Sequence of chain 1.F:
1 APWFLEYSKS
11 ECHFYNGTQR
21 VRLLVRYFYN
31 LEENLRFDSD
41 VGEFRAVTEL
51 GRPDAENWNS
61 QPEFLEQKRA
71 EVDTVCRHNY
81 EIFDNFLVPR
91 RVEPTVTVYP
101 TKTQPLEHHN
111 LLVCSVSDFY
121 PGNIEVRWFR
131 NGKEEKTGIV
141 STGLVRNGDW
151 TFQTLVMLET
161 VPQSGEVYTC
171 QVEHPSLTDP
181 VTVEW

A protein and the small-molecule ligand that binds it are described below.
Small molecule (SMILES): CC[C@H](C)[C@H](NC(=O)[C@H](CC(C)C)NC(=O)[C@H](CC(=O)O)NC(=O)[C@H](C)N)C(=O)N[C@@H](C)C(=O)N[C@@H](Cc1ccc(O)cc1)C(=O)N1CCC[C@H]1C(=O)N[C@@H](CCCCN)C(=O)N[C@@H](C)C(=O)N[C@@H](C)C(=O)N[C@H](C(=O)N[C@@H](CCCCN)C(=O)N[C@@H](Cc1ccccc1)C(=O)O)[C@@H](C)O

Binding-site contacts:
Ligand atom O contacts residue LYS68 of chain 1.F at 3.1 Å (salt-bridge).
Ligand atom N contacts residue ASN67 of chain 1.D at 2.8 Å (h-bond).
Ligand atom O contacts residue ASN67 of chain 1.D at 2.8 Å (h-bond).
Ligand atom O contacts residue TRP58 of chain 1.F at 3.0 Å (h-bond).
Ligand atom N contacts residue GLU71 of chain 1.F at 3.3 Å (salt-bridge).
Ligand atom CG contacts residue ASP54 of chain 1.F at 3.3 Å.
Ligand atom O contacts residue ASN60 of chain 1.D at 3.0 Å (h-bond).
Ligand atom CB contacts residue ASP54 of chain 1.F at 3.3 Å.
Ligand atom CE contacts residue GLU6 of chain 1.F at 3.4 Å.
Ligand atom N contacts residue ASN60 of chain 1.D at 3.3 Å (h-bond).
Ligand atom CD contacts residue ASP54 of chain 1.F at 3.3 Å.
Ligand atom CA contacts residue ASN79 of chain 1.F at 3.4 Å.
Ligand atom O contacts residue SER51 of chain 1.D at 2.9 Å (h-bond).
Ligand atom O contacts residue ALA50 of chain 1.D at 3.5 Å.
Ligand atom N contacts residue ASN79 of chain 1.F at 2.9 Å (h-bond).
Ligand atom CA contacts residue SER51 of chain 1.D at 3.3 Å.
Ligand atom OXT contacts residue VAL70 of chain 1.D at 3.5 Å.
Ligand atom CB contacts residue THR74 of chain 1.F at 3.4 Å.
Ligand atom CE contacts residue ASP54 of chain 1.F at 3.4 Å.
Ligand atom N contacts residue SER51 of chain 1.D at 2.9 Å (h-bond).
Ligand atom O contacts residue HIS78 of chain 1.F at 2.7 Å (h-bond).
Ligand atom CB contacts residue TRP58 of chain 1.F at 3.3 Å (hydrophobic).
Ligand atom O contacts residue SER51 of chain 1.D at 3.1 Å (h-bond).
Ligand atom OH contacts residue GLY56 of chain 1.D at 3.3 Å.
Ligand atom CA contacts residue GLU71 of chain 1.F at 3.2 Å.
Ligand atom O contacts residue VAL63 of chain 1.D at 3.5 Å.
Ligand atom CE1 contacts residue ASN60 of chain 1.D at 3.3 Å.
Ligand atom NZ contacts residue MET71 of chain 1.D at 3.4 Å (h-bond).
Ligand atom O contacts residue ASN79 of chain 1.F at 2.9 Å (h-bond).
Ligand atom CE1 contacts residue ASN57 of chain 1.F at 3.1 Å.
Ligand atom O contacts residue ILE82 of chain 1.F at 3.4 Å.
Ligand atom CA contacts residue ASN67 of chain 1.D at 3.5 Å.
Ligand atom CG2 contacts residue ASN79 of chain 1.F at 3.3 Å.
Ligand atom NZ contacts residue GLU6 of chain 1.F at 2.8 Å (salt-bridge).
Ligand atom O contacts residue VAL70 of chain 1.D at 3.4 Å.
Ligand atom O contacts residue ARG74 of chain 1.D at 2.6 Å (salt-bridge).
Ligand atom CG contacts residue SER10 of chain 1.F at 3.4 Å.
Ligand atom CB contacts residue ASN60 of chain 1.D at 3.5 Å.
Ligand atom C contacts residue VAL70 of chain 1.D at 3.3 Å (hydrophobic).
Ligand atom CZ contacts residue GLY56 of chain 1.D at 3.5 Å.

Sequence of chain 1.D:
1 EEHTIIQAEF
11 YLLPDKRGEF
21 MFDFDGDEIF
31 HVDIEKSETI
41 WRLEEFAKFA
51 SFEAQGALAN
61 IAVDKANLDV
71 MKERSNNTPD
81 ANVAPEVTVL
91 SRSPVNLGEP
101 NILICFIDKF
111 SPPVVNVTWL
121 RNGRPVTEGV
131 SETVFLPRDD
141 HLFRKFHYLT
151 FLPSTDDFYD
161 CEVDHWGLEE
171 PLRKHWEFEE